Binding-site contacts:
Ligand atom C8 contacts residue ALA14 of chain 1.E at 3.5 Å (hydrophobic).
Ligand atom O1A contacts residue GLN13 of chain 1.E at 3.2 Å.
Ligand atom N7 contacts residue ALA14 of chain 1.E at 3.5 Å.
Ligand atom O2G contacts residue GLY102 of chain 1.E at 3.2 Å.
Ligand atom O1B contacts residue THR147 of chain 1.E at 3.1 Å (h-bond).
Ligand atom N2 contacts residue LEU229 of chain 1.E at 3.5 Å.
Ligand atom O3B contacts residue GLY146 of chain 1.E at 3.1 Å (h-bond).
Ligand atom C3' contacts residue SER181 of chain 1.E at 3.2 Å.
Ligand atom O2B contacts residue GLY12 of chain 1.E at 3.4 Å.
Ligand atom N7 contacts residue GLN17 of chain 1.E at 3.1 Å (h-bond).
Ligand atom O2B contacts residue GLU74 of chain 1.E at 3.6 Å (salt-bridge).
Ligand atom C1' contacts residue ASN208 of chain 1.E at 3.6 Å.
Ligand atom O1G contacts residue GLU74 of chain 1.E at 3.1 Å (salt-bridge).
Ligand atom O2B contacts residue GLN13 of chain 1.E at 2.7 Å (h-bond).
Ligand atom O1B contacts residue GLY148 of chain 1.E at 2.5 Å (h-bond).
Ligand atom N2 contacts residue ILE233 of chain 1.E at 3.2 Å.
Ligand atom C6 contacts residue GLN17 of chain 1.E at 3.3 Å.
Ligand atom C5 contacts residue GLN17 of chain 1.E at 3.4 Å.
Ligand atom O5' contacts residue ALA142 of chain 1.E at 3.3 Å.
Ligand atom O3B contacts residue GLY145 of chain 1.E at 3.3 Å.
Ligand atom O4' contacts residue ALA14 of chain 1.E at 3.2 Å.
Ligand atom O3' contacts residue ASN208 of chain 1.E at 3.1 Å (h-bond).
Ligand atom PG contacts residue GLY146 of chain 1.E at 3.5 Å.
Ligand atom O6 contacts residue ASN230 of chain 1.E at 2.4 Å (h-bond).
Ligand atom O3G contacts residue GLY102 of chain 1.E at 3.4 Å (h-bond).
Ligand atom N9 contacts residue ALA14 of chain 1.E at 3.4 Å.
Ligand atom O1A contacts residue ALA14 of chain 1.E at 3.3 Å (h-bond).
Ligand atom O2G contacts residue GLY103 of chain 1.E at 2.6 Å (h-bond).
Ligand atom O3G contacts residue THR147 of chain 1.E at 2.4 Å (h-bond).
Ligand atom O6 contacts residue GLN17 of chain 1.E at 2.3 Å (h-bond).
Ligand atom O3G contacts residue GLY146 of chain 1.E at 3.2 Å (h-bond).
Ligand atom C6 contacts residue ASN230 of chain 1.E at 2.4 Å.
Ligand atom N2 contacts residue ASN230 of chain 1.E at 2.5 Å (h-bond).
Ligand atom C2 contacts residue ASN230 of chain 1.E at 2.2 Å.
Ligand atom C4 contacts residue ALA14 of chain 1.E at 3.5 Å (hydrophobic).
Ligand atom O1B contacts residue GLY12 of chain 1.E at 3.3 Å.
Ligand atom N1 contacts residue ASN230 of chain 1.E at 1.3 Å (h-bond).
Ligand atom N3 contacts residue ASN230 of chain 1.E at 3.4 Å (h-bond).
Ligand atom C2' contacts residue ASN208 of chain 1.E at 3.5 Å.
Ligand atom O2' contacts residue ASN208 of chain 1.E at 2.4 Å (h-bond).

Sequence of chain 1.E:
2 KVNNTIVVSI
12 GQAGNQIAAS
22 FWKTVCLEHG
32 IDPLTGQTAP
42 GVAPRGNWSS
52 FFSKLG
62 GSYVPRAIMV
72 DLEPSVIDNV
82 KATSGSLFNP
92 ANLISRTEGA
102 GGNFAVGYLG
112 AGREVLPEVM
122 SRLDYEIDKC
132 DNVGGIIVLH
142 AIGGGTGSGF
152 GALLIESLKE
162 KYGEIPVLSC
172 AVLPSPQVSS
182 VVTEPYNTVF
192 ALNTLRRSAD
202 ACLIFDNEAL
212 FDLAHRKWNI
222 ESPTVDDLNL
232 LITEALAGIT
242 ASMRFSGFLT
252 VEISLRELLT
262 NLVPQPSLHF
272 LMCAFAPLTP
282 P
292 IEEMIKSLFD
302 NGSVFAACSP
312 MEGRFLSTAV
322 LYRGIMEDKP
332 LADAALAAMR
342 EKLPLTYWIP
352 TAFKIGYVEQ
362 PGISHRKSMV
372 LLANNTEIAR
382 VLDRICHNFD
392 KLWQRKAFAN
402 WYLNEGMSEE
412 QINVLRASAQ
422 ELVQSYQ

Sequence of chain 1.F:
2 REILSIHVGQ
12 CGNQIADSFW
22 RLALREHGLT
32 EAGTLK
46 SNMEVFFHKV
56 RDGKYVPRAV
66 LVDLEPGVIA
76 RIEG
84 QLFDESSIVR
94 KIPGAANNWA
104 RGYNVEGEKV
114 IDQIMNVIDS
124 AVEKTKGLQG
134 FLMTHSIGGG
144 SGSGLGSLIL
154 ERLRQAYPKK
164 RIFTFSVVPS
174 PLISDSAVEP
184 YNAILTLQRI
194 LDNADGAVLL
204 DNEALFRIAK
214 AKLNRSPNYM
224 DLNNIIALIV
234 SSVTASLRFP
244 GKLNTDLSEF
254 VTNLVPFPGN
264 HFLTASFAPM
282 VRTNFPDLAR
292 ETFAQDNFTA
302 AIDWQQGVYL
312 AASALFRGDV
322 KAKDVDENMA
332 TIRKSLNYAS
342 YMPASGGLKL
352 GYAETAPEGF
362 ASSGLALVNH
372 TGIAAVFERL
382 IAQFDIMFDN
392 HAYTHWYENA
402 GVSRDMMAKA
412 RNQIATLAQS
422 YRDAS

The protein below binds the small molecule below.
Small molecule (SMILES): Nc1nc2c(ncn2[C@@H]2O[C@H](CO[P](=O)(O)C[P](=O)(O)OP(=O)(O)O)[C@@H](O)[C@H]2O)c(=O)[nH]1